Binding-site contacts:
Ligand atom O2 contacts residue SER269 of chain 1.E at 3.1 Å (h-bond).
Ligand atom O4' contacts residue PHE162 of chain 1.E at 2.9 Å (h-bond).
Ligand atom O2C contacts residue ARG442 of chain 1.E at 2.9 Å (salt-bridge).
Ligand atom O4 contacts residue PHE265 of chain 1.E at 3.5 Å.
Ligand atom O5' contacts residue PHE277 of chain 1.E at 3.7 Å.
Ligand atom O4C contacts residue ILE231 of chain 1.E at 3.7 Å.
Ligand atom O2A contacts residue PHE277 of chain 1.E at 3.6 Å.
Ligand atom O4C contacts residue PHE272 of chain 1.E at 3.7 Å.
Ligand atom O5' contacts residue CYS276 of chain 1.E at 3.5 Å.
Ligand atom O6' contacts residue ASN224 of chain 1.E at 2.3 Å (h-bond).
Ligand atom C6' contacts residue NAI1 of chain 1.N at 3.5 Å.
Ligand atom O2 contacts residue LYS267 of chain 1.E at 3.6 Å.
Ligand atom O2C contacts residue PHE338 of chain 1.E at 3.8 Å.
Ligand atom O2B contacts residue GLU165 of chain 1.E at 3.5 Å.
Ligand atom O2 contacts residue ILE231 of chain 1.E at 3.7 Å.
Ligand atom C6' contacts residue CYS276 of chain 1.E at 3.6 Å (hydrophobic).
Ligand atom C5C contacts residue GLY273 of chain 1.E at 3.4 Å.
Ligand atom C2' contacts residue PHE277 of chain 1.E at 3.7 Å (hydrophobic).
Ligand atom C6' contacts residue LYS220 of chain 1.E at 3.5 Å.
Ligand atom O4' contacts residue LEU163 of chain 1.E at 3.1 Å (h-bond).
Ligand atom C5C contacts residue PHE277 of chain 1.E at 3.5 Å (hydrophobic).
Ligand atom C4' contacts residue ASN224 of chain 1.E at 3.7 Å.
Ligand atom O1A contacts residue LYS339 of chain 1.E at 3.1 Å (salt-bridge).
Ligand atom O1B contacts residue CYS276 of chain 1.E at 3.3 Å (h-bond).
Ligand atom C4C contacts residue GLY273 of chain 1.E at 3.5 Å.
Ligand atom O4' contacts residue LYS220 of chain 1.E at 3.5 Å (salt-bridge).
Ligand atom O2' contacts residue ARG260 of chain 1.F at 3.0 Å (salt-bridge).
Ligand atom O4 contacts residue LYS267 of chain 1.E at 3.2 Å (salt-bridge).
Ligand atom C6' contacts residue ASN224 of chain 1.E at 3.5 Å.
Ligand atom N3 contacts residue LYS267 of chain 1.E at 3.0 Å (salt-bridge).
Ligand atom O2A contacts residue PHE265 of chain 1.E at 3.3 Å.
Ligand atom C4C contacts residue PHE272 of chain 1.E at 3.7 Å (hydrophobic).
Ligand atom O4 contacts residue LEU266 of chain 1.E at 3.6 Å.
Ligand atom O6' contacts residue LYS220 of chain 1.E at 2.8 Å (salt-bridge).
Ligand atom O3C contacts residue GLY273 of chain 1.E at 2.9 Å (h-bond).
Ligand atom O3C contacts residue PHE338 of chain 1.E at 3.2 Å.
Ligand atom O3' contacts residue ARG260 of chain 1.F at 2.4 Å (salt-bridge).
Ligand atom C1' contacts residue PHE277 of chain 1.E at 3.5 Å (hydrophobic).
Ligand atom O3' contacts residue PHE162 of chain 1.E at 3.6 Å (h-bond).
Ligand atom O2B contacts residue LYS339 of chain 1.E at 3.5 Å (salt-bridge).

Sequence of chain 1.F:
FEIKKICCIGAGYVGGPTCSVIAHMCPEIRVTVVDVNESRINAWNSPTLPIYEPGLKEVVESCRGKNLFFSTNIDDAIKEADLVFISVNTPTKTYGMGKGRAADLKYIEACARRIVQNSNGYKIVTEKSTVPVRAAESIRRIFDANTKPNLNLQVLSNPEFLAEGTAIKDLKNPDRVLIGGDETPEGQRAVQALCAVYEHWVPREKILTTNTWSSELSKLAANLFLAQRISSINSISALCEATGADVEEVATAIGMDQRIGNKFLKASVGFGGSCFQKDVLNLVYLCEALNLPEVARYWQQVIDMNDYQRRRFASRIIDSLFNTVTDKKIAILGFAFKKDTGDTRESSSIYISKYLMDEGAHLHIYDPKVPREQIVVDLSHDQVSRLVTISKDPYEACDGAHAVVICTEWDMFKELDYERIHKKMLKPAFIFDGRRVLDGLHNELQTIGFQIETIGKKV

This protein binds this small molecule.
Small molecule (SMILES): O=c1ccn([C@@H]2O[C@H](CO[P](=O)(O)O[P](=O)(O)O[C@H]3O[C@H](CO)[C@@H](O)[C@H](O)[C@H]3O)[C@@H](O)[C@H]2O)c(=O)[nH]1

Sequence of chain 1.E:
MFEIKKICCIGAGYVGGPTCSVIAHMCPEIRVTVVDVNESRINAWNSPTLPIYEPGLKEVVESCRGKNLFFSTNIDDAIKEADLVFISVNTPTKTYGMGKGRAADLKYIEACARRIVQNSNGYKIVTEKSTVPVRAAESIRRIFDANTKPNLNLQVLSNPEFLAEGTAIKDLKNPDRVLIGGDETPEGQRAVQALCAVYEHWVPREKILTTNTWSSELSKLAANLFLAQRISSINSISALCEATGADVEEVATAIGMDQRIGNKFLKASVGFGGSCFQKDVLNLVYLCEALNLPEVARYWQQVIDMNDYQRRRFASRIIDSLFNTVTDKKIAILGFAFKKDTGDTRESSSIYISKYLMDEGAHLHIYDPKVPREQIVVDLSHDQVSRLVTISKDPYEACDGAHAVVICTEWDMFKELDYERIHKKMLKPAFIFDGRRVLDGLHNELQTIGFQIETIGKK